Binding-site contacts:
Ligand atom CM5 contacts residue LEU97 of chain 1.A at 3.5 Å (hydrophobic).
Ligand atom C32 contacts residue GLU24 of chain 1.S at 3.7 Å.
Ligand atom C45 contacts residue MET225 of chain 1.S at 3.6 Å (hydrophobic).
Ligand atom C13 contacts residue PHE121 of chain 1.A at 3.6 Å (hydrophobic).
Ligand atom C40 contacts residue LEU55 of chain 1.S at 3.7 Å (hydrophobic).
Ligand atom C45 contacts residue ALA52 of chain 1.S at 3.7 Å (hydrophobic).
Ligand atom O4 contacts residue TYR141 of chain 1.C at 2.5 Å (h-bond).
Ligand atom C37 contacts residue PHE224 of chain 1.S at 3.5 Å (hydrophobic).
Ligand atom C35 contacts residue VAL120 of chain 1.A at 3.6 Å (hydrophobic).
Ligand atom C33 contacts residue PHE224 of chain 1.S at 3.6 Å (hydrophobic).
Ligand atom C30 contacts residue ARG122 of chain 1.A at 3.5 Å.
Ligand atom C40 contacts residue TRP91 of chain 1.A at 3.7 Å (hydrophobic).
Ligand atom C16 contacts residue PHE200 of chain 1.C at 3.5 Å (hydrophobic).
Ligand atom C2 contacts residue HIS92 of chain 1.C at 3.2 Å.
Ligand atom C10 contacts residue PHE95 of chain 1.A at 3.5 Å (hydrophobic).
Ligand atom C53 contacts residue PHE49 of chain 1.S at 3.5 Å (hydrophobic).
Ligand atom C35 contacts residue ARG25 of chain 1.S at 3.5 Å.
Ligand atom C50 contacts residue LEU14 of chain 1.S at 3.6 Å (hydrophobic).
Ligand atom CM5 contacts residue ALA101 of chain 1.A at 3.7 Å (hydrophobic).
Ligand atom C5 contacts residue HIS92 of chain 1.C at 3.2 Å.
Ligand atom O2 contacts residue HIS92 of chain 1.C at 2.4 Å (h-bond).
Ligand atom CM5 contacts residue GLY96 of chain 1.A at 3.5 Å.
Ligand atom CM3 contacts residue VAL457 of chain 1.C at 3.6 Å (hydrophobic).
Ligand atom CM2 contacts residue HIS92 of chain 1.C at 3.4 Å.
Ligand atom C6 contacts residue HIS92 of chain 1.C at 3.6 Å.
Ligand atom C10 contacts residue GLY96 of chain 1.A at 3.7 Å.
Ligand atom C40 contacts residue PHE224 of chain 1.S at 3.7 Å (hydrophobic).
Ligand atom C28 contacts residue VAL120 of chain 1.A at 3.6 Å (hydrophobic).
Ligand atom C4 contacts residue HIS92 of chain 1.C at 3.5 Å.
Ligand atom C36 contacts residue TRP91 of chain 1.A at 3.5 Å (hydrophobic).
Ligand atom C47 contacts residue MET225 of chain 1.S at 3.7 Å (hydrophobic).
Ligand atom C1 contacts residue HIS92 of chain 1.C at 3.5 Å.
Ligand atom C4 contacts residue TYR141 of chain 1.C at 3.7 Å (hydrophobic).
Ligand atom CM2 contacts residue THR189 of chain 1.C at 3.7 Å.
Ligand atom C44 contacts residue ALA52 of chain 1.S at 3.7 Å (hydrophobic).
Ligand atom C10 contacts residue THR94 of chain 1.A at 3.6 Å.
Ligand atom C47 contacts residue ALA52 of chain 1.S at 3.7 Å (hydrophobic).
Ligand atom CM5 contacts residue ALA98 of chain 1.A at 3.7 Å (hydrophobic).
Ligand atom C46 contacts residue MET225 of chain 1.S at 3.7 Å (hydrophobic).
Ligand atom CM5 contacts residue HIS92 of chain 1.C at 3.5 Å.

Sequence of chain 1.A:
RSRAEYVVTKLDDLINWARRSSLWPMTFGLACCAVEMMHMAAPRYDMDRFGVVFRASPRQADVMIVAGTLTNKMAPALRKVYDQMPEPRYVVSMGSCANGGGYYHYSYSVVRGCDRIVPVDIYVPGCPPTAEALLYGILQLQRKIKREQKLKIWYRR

Sequence of chain 1.C:
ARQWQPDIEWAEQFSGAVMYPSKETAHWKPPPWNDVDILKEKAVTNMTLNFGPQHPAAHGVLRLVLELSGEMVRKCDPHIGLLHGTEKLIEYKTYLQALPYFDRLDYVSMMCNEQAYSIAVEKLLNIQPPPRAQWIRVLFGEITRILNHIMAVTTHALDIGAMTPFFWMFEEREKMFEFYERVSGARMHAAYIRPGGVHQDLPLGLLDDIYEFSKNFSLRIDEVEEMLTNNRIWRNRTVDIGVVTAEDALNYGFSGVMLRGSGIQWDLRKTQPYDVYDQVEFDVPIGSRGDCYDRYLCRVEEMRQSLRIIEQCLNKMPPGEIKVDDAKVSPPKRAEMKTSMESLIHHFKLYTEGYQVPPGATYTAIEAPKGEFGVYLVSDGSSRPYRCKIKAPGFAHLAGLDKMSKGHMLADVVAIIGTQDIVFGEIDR

Sequence of chain 1.S:
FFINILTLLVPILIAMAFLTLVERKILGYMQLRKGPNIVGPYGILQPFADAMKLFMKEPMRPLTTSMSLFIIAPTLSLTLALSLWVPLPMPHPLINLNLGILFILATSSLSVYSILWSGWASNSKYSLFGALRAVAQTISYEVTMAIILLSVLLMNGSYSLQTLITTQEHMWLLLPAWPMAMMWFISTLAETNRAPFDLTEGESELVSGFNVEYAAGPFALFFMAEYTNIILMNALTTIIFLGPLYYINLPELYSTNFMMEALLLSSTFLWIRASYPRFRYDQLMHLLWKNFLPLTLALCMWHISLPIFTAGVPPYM

The protein below binds the small molecule below.
Small molecule (SMILES): COC1=C(OC)C(=O)C(C/C=C(/C)CCC=C(C)CC/C=C(/C)CC/C=C(\C)CC/C=C(\C)CC/C=C(\C)CC/C=C(/C)CCC=C(C)CCC=C(C)CCC=C(C)C)=C(C)C1=O